A protein and the small-molecule ligand that binds it are described below.
Small molecule (SMILES): C[S@@](=O)CC[C@H](N)C(=O)O

Sequence of chain 1.B:
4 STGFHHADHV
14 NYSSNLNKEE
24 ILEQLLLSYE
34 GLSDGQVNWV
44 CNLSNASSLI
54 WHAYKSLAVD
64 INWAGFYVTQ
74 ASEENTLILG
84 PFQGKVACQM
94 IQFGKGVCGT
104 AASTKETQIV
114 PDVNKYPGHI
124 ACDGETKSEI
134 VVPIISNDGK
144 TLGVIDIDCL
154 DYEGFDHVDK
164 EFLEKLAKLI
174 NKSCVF

Binding-site contacts:
Ligand atom CA contacts residue CYS125 of chain 1.B at 3.8 Å (hydrophobic).
Ligand atom CA contacts residue GLU132 of chain 1.B at 4.0 Å.
Ligand atom CA contacts residue ILE123 of chain 1.B at 4.1 Å (hydrophobic).
Ligand atom S contacts residue GLU132 of chain 1.B at 3.9 Å.
Ligand atom CG contacts residue ILE123 of chain 1.B at 3.6 Å (hydrophobic).
Ligand atom CG contacts residue GLU132 of chain 1.B at 2.8 Å.
Ligand atom OE contacts residue GLY99 of chain 1.B at 4.1 Å.
Ligand atom O contacts residue TYR70 of chain 1.B at 3.8 Å.
Ligand atom C contacts residue ASP149 of chain 1.B at 3.3 Å.
Ligand atom CB contacts residue CYS125 of chain 1.B at 4.1 Å (hydrophobic).
Ligand atom CG contacts residue CYS101 of chain 1.B at 4.0 Å (hydrophobic).
Ligand atom CE contacts residue CYS101 of chain 1.B at 4.1 Å (hydrophobic).
Ligand atom CE contacts residue VAL100 of chain 1.B at 2.8 Å (hydrophobic).
Ligand atom OXT contacts residue ILE123 of chain 1.B at 4.1 Å.
Ligand atom O contacts residue ASP149 of chain 1.B at 3.1 Å (salt-bridge).
Ligand atom CA contacts residue ASP149 of chain 1.B at 3.5 Å.
Ligand atom S contacts residue GLY99 of chain 1.B at 3.9 Å.
Ligand atom N contacts residue TYR70 of chain 1.B at 3.2 Å (h-bond).
Ligand atom O contacts residue CYS125 of chain 1.B at 3.9 Å.
Ligand atom OE contacts residue ILE94 of chain 1.B at 3.4 Å.
Ligand atom OE contacts residue CYS101 of chain 1.B at 3.3 Å.
Ligand atom N contacts residue CYS125 of chain 1.B at 3.2 Å (h-bond).
Ligand atom CE contacts residue GLY99 of chain 1.B at 3.4 Å.
Ligand atom S contacts residue CYS101 of chain 1.B at 3.1 Å (h-bond).
Ligand atom CE contacts residue HIS122 of chain 1.B at 3.5 Å.
Ligand atom S contacts residue VAL100 of chain 1.B at 3.2 Å (h-bond).
Ligand atom O contacts residue ASP151 of chain 1.B at 3.8 Å.
Ligand atom CB contacts residue ILE123 of chain 1.B at 2.8 Å (hydrophobic).
Ligand atom C contacts residue CYS125 of chain 1.B at 3.6 Å (hydrophobic).
Ligand atom OE contacts residue VAL100 of chain 1.B at 4.0 Å.
Ligand atom CE contacts residue ILE123 of chain 1.B at 2.8 Å (hydrophobic).
Ligand atom C contacts residue ASP151 of chain 1.B at 3.7 Å.
Ligand atom CB contacts residue GLU132 of chain 1.B at 3.8 Å.
Ligand atom OXT contacts residue ASP149 of chain 1.B at 4.0 Å.
Ligand atom N contacts residue ILE94 of chain 1.B at 3.0 Å.
Ligand atom OXT contacts residue ASP151 of chain 1.B at 3.0 Å (salt-bridge).
Ligand atom CA contacts residue CYS101 of chain 1.B at 3.9 Å (hydrophobic).
Ligand atom OXT contacts residue CYS125 of chain 1.B at 3.8 Å.
Ligand atom O contacts residue TRP66 of chain 1.B at 4.1 Å.
Ligand atom OE contacts residue ILE123 of chain 1.B at 3.7 Å.